Sequence of chain 2.A:
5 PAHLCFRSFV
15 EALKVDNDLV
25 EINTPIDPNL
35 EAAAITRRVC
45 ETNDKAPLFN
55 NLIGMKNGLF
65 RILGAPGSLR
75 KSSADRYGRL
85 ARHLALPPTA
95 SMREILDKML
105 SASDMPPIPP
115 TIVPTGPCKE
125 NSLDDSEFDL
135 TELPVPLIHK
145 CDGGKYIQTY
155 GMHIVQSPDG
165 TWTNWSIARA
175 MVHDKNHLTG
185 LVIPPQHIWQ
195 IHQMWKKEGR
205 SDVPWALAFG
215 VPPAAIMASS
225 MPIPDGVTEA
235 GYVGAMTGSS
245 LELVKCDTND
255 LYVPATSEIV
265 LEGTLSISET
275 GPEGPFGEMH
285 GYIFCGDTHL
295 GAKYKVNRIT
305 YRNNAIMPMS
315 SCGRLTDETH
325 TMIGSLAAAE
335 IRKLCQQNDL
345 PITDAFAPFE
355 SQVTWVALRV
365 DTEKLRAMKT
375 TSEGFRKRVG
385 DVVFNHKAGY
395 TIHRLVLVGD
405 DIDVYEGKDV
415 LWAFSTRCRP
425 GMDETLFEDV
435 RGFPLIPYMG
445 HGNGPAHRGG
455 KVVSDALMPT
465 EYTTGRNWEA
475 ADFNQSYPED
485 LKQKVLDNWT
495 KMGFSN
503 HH

This protein binds this small molecule.
Small molecule (SMILES): Cc1cc2c3c(c1C)C(C)(C)C[C@@H](O)N3c1c(nc(O)[nH]c1=O)N2C[C@H](O)[C@H](O)[C@H](O)COP(=O)(O)O

Binding-site contacts:
Ligand atom N2 contacts residue ILE171 of chain 2.A at 3.4 Å (h-bond).
Ligand atom N4 contacts residue ILE171 of chain 2.A at 3.4 Å (h-bond).
Ligand atom O7 contacts residue K1 of chain 2.D at 3.0 Å.
Ligand atom O10 contacts residue K1 of chain 2.D at 3.6 Å.
Ligand atom N2 contacts residue GLN190 of chain 2.A at 3.3 Å (h-bond).
Ligand atom O9 contacts residue GLU233 of chain 2.A at 3.1 Å (salt-bridge).
Ligand atom O6 contacts residue PRO226 of chain 2.A at 3.3 Å (h-bond).
Ligand atom O9 contacts residue HIS191 of chain 2.A at 3.1 Å (h-bond).
Ligand atom O5 contacts residue GLN190 of chain 2.A at 2.9 Å (h-bond).
Ligand atom O3 contacts residue ARG173 of chain 2.A at 2.8 Å (salt-bridge).
Ligand atom C16 contacts residue THR153 of chain 2.A at 3.6 Å.
Ligand atom C15 contacts residue THR153 of chain 2.A at 3.3 Å.
Ligand atom C6 contacts residue ILE327 of chain 2.A at 3.5 Å (hydrophobic).
Ligand atom P1 contacts residue MN1 of chain 2.C at 3.4 Å.
Ligand atom O7 contacts residue SER170 of chain 2.A at 3.1 Å.
Ligand atom O8 contacts residue HIS191 of chain 2.A at 2.8 Å (h-bond).
Ligand atom O9 contacts residue MN1 of chain 2.C at 2.2 Å.
Ligand atom O10 contacts residue MET225 of chain 2.A at 3.6 Å (h-bond).
Ligand atom C10 contacts residue ILE327 of chain 2.A at 3.4 Å (hydrophobic).
Ligand atom O7 contacts residue SER223 of chain 2.A at 3.4 Å (h-bond).
Ligand atom O10 contacts residue HIS191 of chain 2.A at 3.5 Å (h-bond).
Ligand atom C2 contacts residue ALA172 of chain 2.A at 3.5 Å (hydrophobic).
Ligand atom O1 contacts residue GLN190 of chain 2.A at 3.0 Å (h-bond).
Ligand atom O6 contacts residue MET225 of chain 2.A at 3.3 Å.
Ligand atom O4 contacts residue ILE171 of chain 2.A at 2.8 Å (h-bond).
Ligand atom C14 contacts residue SER224 of chain 2.A at 3.5 Å.
Ligand atom O10 contacts residue LYS391 of chain 2.A at 2.7 Å (salt-bridge).
Ligand atom O10 contacts residue PRO226 of chain 2.A at 3.5 Å.
Ligand atom P1 contacts residue HIS191 of chain 2.A at 3.5 Å.
Ligand atom C1 contacts residue GLN190 of chain 2.A at 3.5 Å.
Ligand atom P1 contacts residue K1 of chain 2.D at 3.4 Å.
Ligand atom O9 contacts residue ASN168 of chain 2.A at 2.9 Å (h-bond).
Ligand atom C4 contacts residue ILE171 of chain 2.A at 3.2 Å (hydrophobic).
Ligand atom C17 contacts residue THR153 of chain 2.A at 3.6 Å.
Ligand atom O4 contacts residue SER223 of chain 2.A at 3.5 Å (h-bond).
Ligand atom O9 contacts residue K1 of chain 2.D at 2.8 Å.
Ligand atom C21 contacts residue SER223 of chain 2.A at 3.6 Å.
Ligand atom C2 contacts residue ARG173 of chain 2.A at 3.5 Å.
Ligand atom C19 contacts residue ILE171 of chain 2.A at 3.3 Å (hydrophobic).
Ligand atom O10 contacts residue MN1 of chain 2.C at 3.6 Å.